A small-molecule ligand and the protein it binds are described below.
Small molecule (SMILES): CCCCCCCCO

Sequence of chain 1.A:
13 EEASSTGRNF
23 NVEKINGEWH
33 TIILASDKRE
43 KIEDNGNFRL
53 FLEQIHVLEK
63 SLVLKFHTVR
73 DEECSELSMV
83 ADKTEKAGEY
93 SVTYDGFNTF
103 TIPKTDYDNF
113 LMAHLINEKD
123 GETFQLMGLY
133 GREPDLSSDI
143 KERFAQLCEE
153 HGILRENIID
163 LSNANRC

Binding-site contacts:
Ligand atom CAD contacts residue PHE50 of chain 1.A at 3.7 Å (hydrophobic).
Ligand atom CAC contacts residue PHE102 of chain 1.A at 4.5 Å (hydrophobic).
Ligand atom CAH contacts residue TYR132 of chain 1.A at 3.3 Å (hydrophobic).
Ligand atom CAH contacts residue PHE68 of chain 1.A at 4.3 Å (hydrophobic).
Ligand atom CAI contacts residue TYR132 of chain 1.A at 3.9 Å (hydrophobic).
Ligand atom CAD contacts residue LEU52 of chain 1.A at 3.2 Å (hydrophobic).
Ligand atom CAF contacts residue LEU52 of chain 1.A at 4.0 Å (hydrophobic).
Ligand atom CAG contacts residue ALA115 of chain 1.A at 3.7 Å (hydrophobic).
Ligand atom OAB contacts residue TYR132 of chain 1.A at 4.4 Å.
Ligand atom CAD contacts residue PHE68 of chain 1.A at 4.5 Å (hydrophobic).
Ligand atom CAA contacts residue LEU66 of chain 1.A at 4.1 Å (hydrophobic).
Ligand atom CAC contacts residue TYR132 of chain 1.A at 4.5 Å (hydrophobic).
Ligand atom OAB contacts residue PHE50 of chain 1.A at 2.9 Å (h-bond).
Ligand atom CAE contacts residue PHE102 of chain 1.A at 3.9 Å (hydrophobic).
Ligand atom CAE contacts residue ALA115 of chain 1.A at 3.5 Å (hydrophobic).
Ligand atom CAI contacts residue PHE68 of chain 1.A at 4.2 Å (hydrophobic).
Ligand atom CAC contacts residue LEU66 of chain 1.A at 4.3 Å (hydrophobic).
Ligand atom CAA contacts residue PHE102 of chain 1.A at 4.0 Å (hydrophobic).
Ligand atom OAB contacts residue LEU128 of chain 1.A at 3.8 Å.
Ligand atom CAI contacts residue LEU117 of chain 1.A at 4.3 Å (hydrophobic).
Ligand atom CAG contacts residue TYR132 of chain 1.A at 3.4 Å (hydrophobic).
Ligand atom CAA contacts residue ILE57 of chain 1.A at 4.0 Å (hydrophobic).
Ligand atom OAB contacts residue LEU52 of chain 1.A at 4.2 Å.
Ligand atom CAF contacts residue LEU117 of chain 1.A at 4.2 Å (hydrophobic).
Ligand atom OAB contacts residue LEU36 of chain 1.A at 4.4 Å.
Ligand atom CAF contacts residue PHE68 of chain 1.A at 4.2 Å (hydrophobic).
Ligand atom CAH contacts residue LEU117 of chain 1.A at 4.5 Å (hydrophobic).